Binding-site contacts:
Ligand atom C6 contacts residue GLU45 of chain 1.A at 4.2 Å.
Ligand atom C8 contacts residue ASN74 of chain 1.A at 4.5 Å.
Ligand atom O7 contacts residue ASN74 of chain 1.A at 3.5 Å (h-bond).
Ligand atom O5 contacts residue HIS44 of chain 1.A at 3.8 Å.
Ligand atom C8 contacts residue HIS44 of chain 1.A at 4.4 Å.
Ligand atom C5 contacts residue BMA1 of chain 1.C at 4.0 Å.
Ligand atom C6 contacts residue BMA1 of chain 1.C at 4.4 Å.
Ligand atom O6 contacts residue GLU45 of chain 1.A at 3.2 Å (salt-bridge).
Ligand atom O3 contacts residue ASN74 of chain 1.A at 4.2 Å.
Ligand atom O4 contacts residue BMA1 of chain 1.C at 1.7 Å.
Ligand atom C4 contacts residue BMA1 of chain 1.C at 3.0 Å.
Ligand atom O3 contacts residue GLU45 of chain 1.A at 4.2 Å.
Ligand atom C7 contacts residue ASN74 of chain 1.A at 3.3 Å.
Ligand atom C4 contacts residue ASN74 of chain 1.A at 3.7 Å.
Ligand atom C2 contacts residue GLU45 of chain 1.A at 4.4 Å.
Ligand atom C5 contacts residue ASN74 of chain 1.A at 3.4 Å.
Ligand atom C3 contacts residue BMA1 of chain 1.C at 3.6 Å.
Ligand atom C1 contacts residue HIS44 of chain 1.A at 3.9 Å.
Ligand atom C1 contacts residue ASN74 of chain 1.A at 1.2 Å.
Ligand atom C6 contacts residue ASN74 of chain 1.A at 4.5 Å.
Ligand atom O5 contacts residue ASN74 of chain 1.A at 2.1 Å (h-bond).
Ligand atom C6 contacts residue HIS44 of chain 1.A at 3.7 Å.
Ligand atom O3 contacts residue BMA1 of chain 1.C at 3.5 Å.
Ligand atom C2 contacts residue ASN74 of chain 1.A at 1.9 Å.
Ligand atom O6 contacts residue HIS44 of chain 1.A at 2.6 Å.
Ligand atom C8 contacts residue GLU45 of chain 1.A at 2.7 Å.
Ligand atom N2 contacts residue ASN74 of chain 1.A at 2.5 Å (h-bond).
Ligand atom C7 contacts residue GLU45 of chain 1.A at 3.4 Å.
Ligand atom O6 contacts residue SER43 of chain 1.A at 4.4 Å.
Ligand atom C3 contacts residue ASN74 of chain 1.A at 3.3 Å.
Ligand atom N2 contacts residue GLU45 of chain 1.A at 3.1 Å (salt-bridge).
Ligand atom C5 contacts residue HIS44 of chain 1.A at 4.1 Å.

Sequence of chain 1.A:
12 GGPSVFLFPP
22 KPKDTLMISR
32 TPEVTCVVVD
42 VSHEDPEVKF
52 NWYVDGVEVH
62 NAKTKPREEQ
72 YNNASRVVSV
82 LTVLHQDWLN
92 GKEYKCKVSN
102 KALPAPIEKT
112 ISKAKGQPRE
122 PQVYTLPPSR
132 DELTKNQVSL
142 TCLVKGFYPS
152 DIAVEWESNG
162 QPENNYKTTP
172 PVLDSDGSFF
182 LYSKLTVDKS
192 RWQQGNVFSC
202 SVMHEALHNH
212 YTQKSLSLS

The small molecule below binds the protein below.
Small molecule (SMILES): CC(=O)N[C@H]1[C@H](O[C@H]2[C@H](O)[C@@H](NC(C)=O)CO[C@@H]2CO)O[C@H](CO)[C@@H](O)[C@@H]1O